Sequence of chain 1.D:
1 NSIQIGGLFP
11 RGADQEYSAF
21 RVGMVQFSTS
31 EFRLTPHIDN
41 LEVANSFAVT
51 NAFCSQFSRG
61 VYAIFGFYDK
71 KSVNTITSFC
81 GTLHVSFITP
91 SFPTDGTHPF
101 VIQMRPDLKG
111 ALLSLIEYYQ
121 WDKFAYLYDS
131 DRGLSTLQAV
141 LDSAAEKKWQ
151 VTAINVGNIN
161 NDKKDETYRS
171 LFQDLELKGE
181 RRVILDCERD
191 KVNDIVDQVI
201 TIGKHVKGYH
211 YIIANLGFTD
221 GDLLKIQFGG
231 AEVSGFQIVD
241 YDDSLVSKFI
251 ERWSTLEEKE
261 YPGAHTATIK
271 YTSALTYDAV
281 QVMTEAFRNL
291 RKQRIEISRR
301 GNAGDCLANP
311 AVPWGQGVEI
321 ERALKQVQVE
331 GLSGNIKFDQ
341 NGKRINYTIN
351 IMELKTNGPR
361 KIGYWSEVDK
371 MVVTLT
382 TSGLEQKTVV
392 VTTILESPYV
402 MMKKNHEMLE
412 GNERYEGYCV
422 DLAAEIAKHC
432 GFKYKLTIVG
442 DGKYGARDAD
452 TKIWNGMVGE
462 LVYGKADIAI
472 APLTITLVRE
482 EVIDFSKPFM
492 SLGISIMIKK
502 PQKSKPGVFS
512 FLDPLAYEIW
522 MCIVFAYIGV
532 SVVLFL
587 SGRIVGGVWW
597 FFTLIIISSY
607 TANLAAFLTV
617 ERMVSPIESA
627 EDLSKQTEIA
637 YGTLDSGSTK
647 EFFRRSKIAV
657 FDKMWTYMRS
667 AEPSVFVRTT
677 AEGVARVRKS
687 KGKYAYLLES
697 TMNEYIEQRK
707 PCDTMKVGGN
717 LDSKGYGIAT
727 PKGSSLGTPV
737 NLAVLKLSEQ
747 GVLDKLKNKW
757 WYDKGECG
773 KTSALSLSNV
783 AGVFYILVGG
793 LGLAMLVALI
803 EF

This small molecule binds to this protein.
Small molecule (SMILES): C=C(C)[C@H]1CN[C@H](C(=O)O)[C@H]1CC(=O)O

Binding-site contacts:
Ligand atom OXT contacts residue ARG480 of chain 1.D at 3.7 Å.
Ligand atom CD2 contacts residue TYR445 of chain 1.D at 3.8 Å (hydrophobic).
Ligand atom OD1 contacts residue THR645 of chain 1.D at 2.5 Å (h-bond).
Ligand atom C contacts residue ARG480 of chain 1.D at 3.9 Å.
Ligand atom CB1 contacts residue GLU695 of chain 1.D at 3.4 Å.
Ligand atom O contacts residue SER644 of chain 1.D at 3.4 Å (h-bond).
Ligand atom OXT contacts residue PRO473 of chain 1.D at 3.1 Å (h-bond).
Ligand atom CB1 contacts residue LEU640 of chain 1.D at 3.8 Å (hydrophobic).
Ligand atom OXT contacts residue TYR445 of chain 1.D at 3.4 Å.
Ligand atom OD2 contacts residue GLY643 of chain 1.D at 3.3 Å.
Ligand atom CD contacts residue PRO473 of chain 1.D at 3.6 Å (hydrophobic).
Ligand atom O contacts residue ARG480 of chain 1.D at 3.4 Å (salt-bridge).
Ligand atom O contacts residue GLY643 of chain 1.D at 4.0 Å.
Ligand atom OD1 contacts residue LEU640 of chain 1.D at 3.5 Å.
Ligand atom CG2 contacts residue TYR445 of chain 1.D at 3.3 Å (hydrophobic).
Ligand atom CD contacts residue GLU695 of chain 1.D at 3.6 Å.
Ligand atom N contacts residue THR475 of chain 1.D at 3.9 Å.
Ligand atom CG1 contacts residue LEU640 of chain 1.D at 3.9 Å (hydrophobic).
Ligand atom N contacts residue GLU695 of chain 1.D at 2.8 Å (salt-bridge).
Ligand atom N contacts residue PRO473 of chain 1.D at 3.2 Å (h-bond).
Ligand atom CG1 contacts residue THR645 of chain 1.D at 3.1 Å.
Ligand atom OXT contacts residue LEU474 of chain 1.D at 3.6 Å.
Ligand atom CD2 contacts residue LEU640 of chain 1.D at 3.9 Å (hydrophobic).
Ligand atom CB contacts residue GLU695 of chain 1.D at 4.0 Å.
Ligand atom CD contacts residue MET698 of chain 1.D at 4.1 Å (hydrophobic).
Ligand atom O contacts residue THR475 of chain 1.D at 3.3 Å (h-bond).
Ligand atom OD2 contacts residue THR645 of chain 1.D at 2.9 Å (h-bond).
Ligand atom CD contacts residue TYR445 of chain 1.D at 3.4 Å (hydrophobic).
Ligand atom CD1 contacts residue TYR445 of chain 1.D at 3.5 Å (hydrophobic).
Ligand atom OD2 contacts residue SER644 of chain 1.D at 2.7 Å (h-bond).
Ligand atom CG contacts residue TYR445 of chain 1.D at 3.5 Å (hydrophobic).
Ligand atom CA contacts residue THR475 of chain 1.D at 3.3 Å.
Ligand atom OXT contacts residue THR475 of chain 1.D at 2.6 Å (h-bond).
Ligand atom C contacts residue PRO473 of chain 1.D at 4.0 Å (hydrophobic).
Ligand atom C contacts residue THR475 of chain 1.D at 2.8 Å.
Ligand atom CG1 contacts residue SER644 of chain 1.D at 4.0 Å.
Ligand atom CG1 contacts residue GLU695 of chain 1.D at 4.0 Å.
Ligand atom CA contacts residue GLU695 of chain 1.D at 3.3 Å.
Ligand atom C contacts residue TYR445 of chain 1.D at 3.9 Å (hydrophobic).
Ligand atom N contacts residue TYR722 of chain 1.D at 3.9 Å.